Binding-site contacts:
Ligand atom C8 contacts residue THR463 of chain 1.A at 3.5 Å.
Ligand atom C1 contacts residue PHE467 of chain 1.A at 4.2 Å (hydrophobic).
Ligand atom C14 contacts residue MET428 of chain 1.A at 4.2 Å (hydrophobic).
Ligand atom N1 contacts residue LEU464 of chain 1.A at 3.7 Å.
Ligand atom C18 contacts residue ALA424 of chain 1.A at 4.0 Å (hydrophobic).
Ligand atom C6 contacts residue VAL450 of chain 1.A at 3.8 Å (hydrophobic).
Ligand atom N1 contacts residue PHE451 of chain 1.A at 3.9 Å.
Ligand atom C2 contacts residue PHE467 of chain 1.A at 3.7 Å (hydrophobic).
Ligand atom C9 contacts residue THR463 of chain 1.A at 3.8 Å.
Ligand atom C5 contacts residue VAL450 of chain 1.A at 3.7 Å (hydrophobic).
Ligand atom O2 contacts residue ARG460 of chain 1.A at 2.9 Å (salt-bridge).
Ligand atom N2 contacts residue THR463 of chain 1.A at 3.4 Å.
Ligand atom C15 contacts residue MET428 of chain 1.A at 4.0 Å (hydrophobic).
Ligand atom S1 contacts residue LEU464 of chain 1.A at 4.0 Å.
Ligand atom C1 contacts residue VAL450 of chain 1.A at 3.9 Å (hydrophobic).
Ligand atom C3 contacts residue VAL450 of chain 1.A at 3.8 Å (hydrophobic).
Ligand atom C3 contacts residue PHE467 of chain 1.A at 4.2 Å (hydrophobic).
Ligand atom N2 contacts residue ARG460 of chain 1.A at 3.4 Å (salt-bridge).
Ligand atom C13 contacts residue VAL450 of chain 1.A at 4.1 Å (hydrophobic).
Ligand atom C11 contacts residue ARG460 of chain 1.A at 3.6 Å.
Ligand atom C7 contacts residue THR463 of chain 1.A at 4.1 Å.
Ligand atom C19 contacts residue PHE425 of chain 1.A at 3.8 Å (hydrophobic).
Ligand atom S1 contacts residue VAL450 of chain 1.A at 3.9 Å.
Ligand atom C1 contacts residue MET447 of chain 1.A at 3.8 Å (hydrophobic).
Ligand atom C1 contacts residue VAL446 of chain 1.A at 3.6 Å (hydrophobic).
Ligand atom C18 contacts residue MET428 of chain 1.A at 3.8 Å (hydrophobic).
Ligand atom C10 contacts residue HIS421 of chain 1.A at 3.9 Å.
Ligand atom S1 contacts residue MET447 of chain 1.A at 4.2 Å.
Ligand atom C18 contacts residue PHE425 of chain 1.A at 3.8 Å (hydrophobic).
Ligand atom C8 contacts residue ARG460 of chain 1.A at 4.2 Å.
Ligand atom N1 contacts residue ARG460 of chain 1.A at 4.1 Å.
Ligand atom C7 contacts residue LEU464 of chain 1.A at 3.9 Å (hydrophobic).
Ligand atom N4 contacts residue ALA424 of chain 1.A at 3.9 Å.
Ligand atom C2 contacts residue MET428 of chain 1.A at 4.2 Å (hydrophobic).
Ligand atom C6 contacts residue LEU464 of chain 1.A at 4.2 Å (hydrophobic).
Ligand atom C4 contacts residue VAL450 of chain 1.A at 3.7 Å (hydrophobic).
Ligand atom N3 contacts residue THR463 of chain 1.A at 3.5 Å.
Ligand atom C7 contacts residue ARG460 of chain 1.A at 3.4 Å.
Ligand atom O1 contacts residue ARG460 of chain 1.A at 3.0 Å (salt-bridge).
Ligand atom C7 contacts residue PHE451 of chain 1.A at 4.1 Å (hydrophobic).

Sequence of chain 1.A:
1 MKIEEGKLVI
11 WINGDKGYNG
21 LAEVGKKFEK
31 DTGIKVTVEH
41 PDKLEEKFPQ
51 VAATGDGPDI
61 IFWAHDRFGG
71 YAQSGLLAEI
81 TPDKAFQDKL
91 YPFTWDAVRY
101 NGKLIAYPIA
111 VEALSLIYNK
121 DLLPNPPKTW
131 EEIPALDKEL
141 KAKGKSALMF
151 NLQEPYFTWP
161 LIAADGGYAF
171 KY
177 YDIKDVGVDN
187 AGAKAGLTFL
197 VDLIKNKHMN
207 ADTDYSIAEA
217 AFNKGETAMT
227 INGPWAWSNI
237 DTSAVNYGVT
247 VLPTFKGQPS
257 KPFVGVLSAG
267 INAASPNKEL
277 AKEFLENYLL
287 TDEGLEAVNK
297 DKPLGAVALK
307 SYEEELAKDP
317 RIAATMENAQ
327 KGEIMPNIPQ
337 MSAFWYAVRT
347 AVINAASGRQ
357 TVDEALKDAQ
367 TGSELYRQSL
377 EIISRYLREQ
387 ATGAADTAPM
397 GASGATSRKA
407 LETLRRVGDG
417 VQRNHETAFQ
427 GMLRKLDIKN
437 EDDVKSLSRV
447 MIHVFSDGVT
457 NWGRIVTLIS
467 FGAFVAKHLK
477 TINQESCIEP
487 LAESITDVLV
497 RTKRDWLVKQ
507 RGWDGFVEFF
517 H

This small molecule binds to this protein.
Small molecule (SMILES): CCc1sc2ncnc(N[C@H](C)C(=O)O)c2c1-c1ccc2[nH]ccc2c1